Binding-site contacts:
Ligand atom C3 contacts residue ASN75 of chain 1.A at 3.8 Å.
Ligand atom N2 contacts residue PHE114 of chain 1.A at 4.1 Å.
Ligand atom C5 contacts residue PHE114 of chain 1.A at 4.2 Å (hydrophobic).
Ligand atom C5 contacts residue ASN75 of chain 1.A at 3.7 Å.
Ligand atom C1 contacts residue GLU113 of chain 1.A at 4.3 Å.
Ligand atom C3 contacts residue PHE114 of chain 1.A at 3.8 Å (hydrophobic).
Ligand atom O6 contacts residue ASN75 of chain 1.A at 4.5 Å.
Ligand atom O7 contacts residue ASN75 of chain 1.A at 3.9 Å.
Ligand atom C1 contacts residue PHE114 of chain 1.A at 3.6 Å (hydrophobic).
Ligand atom C5 contacts residue GLU113 of chain 1.A at 3.9 Å.
Ligand atom C6 contacts residue GLU113 of chain 1.A at 3.0 Å.
Ligand atom O5 contacts residue PHE114 of chain 1.A at 4.3 Å.
Ligand atom C2 contacts residue ASN75 of chain 1.A at 2.5 Å.
Ligand atom O5 contacts residue ASN75 of chain 1.A at 2.4 Å (h-bond).
Ligand atom C5 contacts residue ILE115 of chain 1.A at 4.3 Å (hydrophobic).
Ligand atom C7 contacts residue ASN75 of chain 1.A at 3.6 Å.
Ligand atom O4 contacts residue ILE115 of chain 1.A at 4.2 Å.
Ligand atom N2 contacts residue ASN75 of chain 1.A at 2.9 Å (h-bond).
Ligand atom C1 contacts residue ASN75 of chain 1.A at 1.4 Å.
Ligand atom O6 contacts residue GLU113 of chain 1.A at 2.9 Å (salt-bridge).
Ligand atom O5 contacts residue GLU113 of chain 1.A at 3.6 Å.
Ligand atom C2 contacts residue PHE114 of chain 1.A at 4.0 Å (hydrophobic).
Ligand atom C4 contacts residue ASN75 of chain 1.A at 4.2 Å.

Sequence of chain 1.A:
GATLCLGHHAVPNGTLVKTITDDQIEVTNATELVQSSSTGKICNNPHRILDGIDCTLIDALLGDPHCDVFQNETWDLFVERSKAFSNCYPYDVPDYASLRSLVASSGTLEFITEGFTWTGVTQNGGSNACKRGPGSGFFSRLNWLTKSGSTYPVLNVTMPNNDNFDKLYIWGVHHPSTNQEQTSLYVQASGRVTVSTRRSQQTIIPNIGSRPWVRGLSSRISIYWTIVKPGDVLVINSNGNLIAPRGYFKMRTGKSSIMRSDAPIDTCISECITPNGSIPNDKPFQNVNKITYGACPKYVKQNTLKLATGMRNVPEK

The protein below binds the small molecule below.
Small molecule (SMILES): CC(=O)N[C@@H]1[C@@H](O)[C@H](O)[C@@H](CO)O[C@H]1O